Binding-site contacts:
Ligand atom C6 contacts residue TYR80 of chain 1.A at 3.8 Å (hydrophobic).
Ligand atom C5 contacts residue GLN82 of chain 1.A at 4.2 Å.
Ligand atom C6 contacts residue SER44 of chain 1.A at 4.4 Å.
Ligand atom CL1 contacts residue LYS84 of chain 1.A at 3.4 Å.
Ligand atom N2 contacts residue ASP237 of chain 1.A at 3.1 Å (salt-bridge).
Ligand atom C3 contacts residue ASP41 of chain 1.A at 4.2 Å.
Ligand atom C2 contacts residue GLY239 of chain 1.A at 4.4 Å.
Ligand atom N1 contacts residue ASP237 of chain 1.A at 2.6 Å (salt-bridge).
Ligand atom C2 contacts residue ASP237 of chain 1.A at 3.5 Å.
Ligand atom C6 contacts residue ILE127 of chain 1.A at 4.5 Å (hydrophobic).
Ligand atom CL1 contacts residue TRP85 of chain 1.A at 4.4 Å.
Ligand atom C1 contacts residue ASP237 of chain 1.A at 3.5 Å.
Ligand atom C7 contacts residue ASP41 of chain 1.A at 3.7 Å.
Ligand atom CL1 contacts residue GLY83 of chain 1.A at 3.3 Å.
Ligand atom C11 contacts residue PHE117 of chain 1.A at 4.4 Å (hydrophobic).
Ligand atom C9 contacts residue GLY239 of chain 1.A at 4.3 Å.
Ligand atom N1 contacts residue THR240 of chain 1.A at 3.5 Å (h-bond).
Ligand atom C3 contacts residue TYR80 of chain 1.A at 4.4 Å (hydrophobic).
Ligand atom C12 contacts residue TYR80 of chain 1.A at 3.7 Å (hydrophobic).
Ligand atom N2 contacts residue GLY239 of chain 1.A at 3.7 Å.
Ligand atom C5 contacts residue TYR80 of chain 1.A at 4.3 Å (hydrophobic).
Ligand atom C13 contacts residue TYR80 of chain 1.A at 3.6 Å (hydrophobic).
Ligand atom C2 contacts residue ASP41 of chain 1.A at 3.9 Å.
Ligand atom CL1 contacts residue PHE117 of chain 1.A at 3.4 Å.
Ligand atom C13 contacts residue PHE117 of chain 1.A at 3.8 Å (hydrophobic).
Ligand atom C7 contacts residue ILE127 of chain 1.A at 3.8 Å (hydrophobic).
Ligand atom C11 contacts residue LYS116 of chain 1.A at 4.1 Å.
Ligand atom C10 contacts residue GLN82 of chain 1.A at 4.1 Å.
Ligand atom CL1 contacts residue TYR80 of chain 1.A at 3.4 Å.
Ligand atom C2 contacts residue GLY43 of chain 1.A at 4.2 Å.
Ligand atom C6 contacts residue ASP41 of chain 1.A at 3.5 Å.
Ligand atom N1 contacts residue GLY43 of chain 1.A at 4.5 Å.
Ligand atom N2 contacts residue ASP41 of chain 1.A at 2.8 Å (salt-bridge).
Ligand atom C11 contacts residue GLN82 of chain 1.A at 4.2 Å.
Ligand atom N2 contacts residue SER44 of chain 1.A at 4.4 Å.
Ligand atom N2 contacts residue GLY43 of chain 1.A at 3.8 Å.
Ligand atom C12 contacts residue PHE117 of chain 1.A at 3.6 Å (hydrophobic).
Ligand atom C4 contacts residue TYR80 of chain 1.A at 3.7 Å (hydrophobic).
Ligand atom C2 contacts residue THR240 of chain 1.A at 4.4 Å.
Ligand atom C1 contacts residue THR240 of chain 1.A at 3.8 Å.

Sequence of chain 1.A:
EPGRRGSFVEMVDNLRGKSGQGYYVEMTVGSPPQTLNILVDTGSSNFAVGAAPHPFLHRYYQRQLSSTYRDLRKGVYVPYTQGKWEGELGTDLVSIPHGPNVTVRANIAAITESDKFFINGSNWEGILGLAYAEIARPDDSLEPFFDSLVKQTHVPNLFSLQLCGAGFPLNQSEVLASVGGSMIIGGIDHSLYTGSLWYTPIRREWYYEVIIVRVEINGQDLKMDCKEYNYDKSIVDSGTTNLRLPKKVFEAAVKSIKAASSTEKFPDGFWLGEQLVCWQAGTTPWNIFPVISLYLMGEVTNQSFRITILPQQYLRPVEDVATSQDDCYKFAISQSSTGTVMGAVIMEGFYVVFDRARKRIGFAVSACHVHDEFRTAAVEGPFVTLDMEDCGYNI

The protein below binds the small molecule below.
Small molecule (SMILES): Nc1ncccc1CCc1cccc(Cl)c1